Sequence of chain 1.A:
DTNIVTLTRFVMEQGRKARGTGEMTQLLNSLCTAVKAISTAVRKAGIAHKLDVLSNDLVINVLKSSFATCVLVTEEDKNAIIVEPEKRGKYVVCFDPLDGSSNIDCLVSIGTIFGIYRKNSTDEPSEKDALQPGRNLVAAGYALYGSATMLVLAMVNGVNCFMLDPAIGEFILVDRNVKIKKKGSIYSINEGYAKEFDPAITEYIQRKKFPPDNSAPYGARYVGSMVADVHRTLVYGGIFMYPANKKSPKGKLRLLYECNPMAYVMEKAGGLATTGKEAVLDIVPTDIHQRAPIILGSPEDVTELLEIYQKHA

Binding-site contacts:
Ligand atom O3 contacts residue MET248 of chain 1.A at 2.5 Å (h-bond).
Ligand atom O4 contacts residue TYR264 of chain 1.A at 3.8 Å.
Ligand atom O2P contacts residue SER123 of chain 1.A at 3.5 Å (h-bond).
Ligand atom O6P contacts residue TYR264 of chain 1.A at 3.6 Å.
Ligand atom C6 contacts residue LYS274 of chain 1.A at 3.3 Å.
Ligand atom O5P contacts residue ASN212 of chain 1.A at 3.4 Å (h-bond).
Ligand atom O5 contacts residue LYS274 of chain 1.A at 3.7 Å.
Ligand atom P1 contacts residue MG1 of chain 1.C at 3.7 Å.
Ligand atom O1 contacts residue ASP121 of chain 1.A at 2.5 Å (salt-bridge).
Ligand atom O6P contacts residue ASN212 of chain 1.A at 3.1 Å (h-bond).
Ligand atom P1 contacts residue GLY122 of chain 1.A at 3.7 Å.
Ligand atom C3 contacts residue GLY246 of chain 1.A at 4.0 Å.
Ligand atom C1 contacts residue GLY122 of chain 1.A at 4.0 Å.
Ligand atom O1 contacts residue MG1 of chain 1.C at 3.8 Å.
Ligand atom P2 contacts residue TYR215 of chain 1.A at 3.9 Å.
Ligand atom C4 contacts residue GLY246 of chain 1.A at 3.6 Å.
Ligand atom O1P contacts residue ARG276 of chain 1.A at 4.0 Å.
Ligand atom P1 contacts residue ASP121 of chain 1.A at 3.4 Å.
Ligand atom O6 contacts residue LYS274 of chain 1.A at 3.1 Å (salt-bridge).
Ligand atom O6P contacts residue TYR244 of chain 1.A at 2.7 Å (h-bond).
Ligand atom P2 contacts residue TYR264 of chain 1.A at 3.7 Å.
Ligand atom O1P contacts residue ASP121 of chain 1.A at 3.3 Å (salt-bridge).
Ligand atom O3 contacts residue GLY246 of chain 1.A at 3.5 Å (h-bond).
Ligand atom O6 contacts residue TYR264 of chain 1.A at 3.2 Å.
Ligand atom O4P contacts residue ARG243 of chain 1.B at 3.0 Å (salt-bridge).
Ligand atom O5P contacts residue TYR215 of chain 1.A at 2.5 Å (h-bond).
Ligand atom O1P contacts residue MG1 of chain 1.C at 2.5 Å.
Ligand atom O5P contacts residue TYR264 of chain 1.A at 2.7 Å (h-bond).
Ligand atom C5 contacts residue LYS274 of chain 1.A at 3.8 Å.
Ligand atom O1P contacts residue GLU97 of chain 1.A at 3.3 Å (salt-bridge).
Ligand atom O6P contacts residue ARG243 of chain 1.B at 4.0 Å.
Ligand atom O3 contacts residue SER247 of chain 1.A at 2.9 Å.
Ligand atom O3 contacts residue ASP121 of chain 1.A at 3.7 Å.
Ligand atom O2P contacts residue GLY122 of chain 1.A at 3.3 Å (h-bond).
Ligand atom P2 contacts residue ASN212 of chain 1.A at 3.5 Å.
Ligand atom C1 contacts residue ASP121 of chain 1.A at 2.8 Å.
Ligand atom O4 contacts residue TYR244 of chain 1.A at 4.0 Å.
Ligand atom O4P contacts residue ASN212 of chain 1.A at 3.8 Å.
Ligand atom C3 contacts residue MET248 of chain 1.A at 3.6 Å (hydrophobic).
Ligand atom O1 contacts residue GLY122 of chain 1.A at 2.9 Å (h-bond).

Sequence of chain 1.B:
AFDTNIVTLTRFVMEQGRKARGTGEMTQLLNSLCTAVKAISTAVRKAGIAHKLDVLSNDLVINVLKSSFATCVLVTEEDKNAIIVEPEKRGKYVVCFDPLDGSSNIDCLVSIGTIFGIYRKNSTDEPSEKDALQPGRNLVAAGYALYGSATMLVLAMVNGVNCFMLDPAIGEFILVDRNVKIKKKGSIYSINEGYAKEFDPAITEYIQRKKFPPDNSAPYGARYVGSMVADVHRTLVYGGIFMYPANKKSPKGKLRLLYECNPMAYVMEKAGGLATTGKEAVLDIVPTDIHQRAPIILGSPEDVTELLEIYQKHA

The small molecule below binds the protein below.
Small molecule (SMILES): O=P(O)(O)OC[C@H]1O[C@H](COP(=O)(O)O)[C@@H](O)[C@@H]1O